Binding-site contacts:
Ligand atom CD1 contacts residue ARG33 of chain 19.U at 3.8 Å.
Ligand atom CZ contacts residue ASN634 of chain 19.T at 3.8 Å.
Ligand atom CG2 contacts residue LEU637 of chain 19.T at 3.8 Å (hydrophobic).
Ligand atom O contacts residue TYR636 of chain 19.T at 3.1 Å (h-bond).
Ligand atom OD2 contacts residue PRO864 of chain 19.T at 3.7 Å.
Ligand atom CA contacts residue TYR636 of chain 19.T at 3.7 Å (hydrophobic).
Ligand atom N contacts residue SER871 of chain 19.T at 3.5 Å (h-bond).
Ligand atom CA contacts residue GLU911 of chain 19.T at 3.8 Å.
Ligand atom O contacts residue TYR636 of chain 19.T at 3.5 Å (h-bond).
Ligand atom CG2 contacts residue TYR636 of chain 19.T at 3.4 Å (hydrophobic).
Ligand atom OD1 contacts residue ARG862 of chain 19.T at 3.1 Å.
Ligand atom O contacts residue GLU911 of chain 19.T at 3.1 Å (salt-bridge).
Ligand atom CA contacts residue PHE45 of chain 19.U at 3.6 Å (hydrophobic).
Ligand atom CD1 contacts residue ASN634 of chain 19.T at 3.6 Å.
Ligand atom OD2 contacts residue SER871 of chain 19.T at 3.2 Å (h-bond).
Ligand atom O contacts residue ARG46 of chain 19.U at 3.5 Å (salt-bridge).
Ligand atom CB contacts residue GLY42 of chain 19.U at 3.5 Å.
Ligand atom CD1 contacts residue ALA20 of chain 19.U at 3.7 Å (hydrophobic).
Ligand atom CB contacts residue GLY42 of chain 19.U at 3.7 Å.
Ligand atom O contacts residue ASN47 of chain 19.U at 3.3 Å (h-bond).
Ligand atom N contacts residue GLY42 of chain 19.U at 3.2 Å (h-bond).
Ligand atom N contacts residue PHE45 of chain 19.U at 3.4 Å (h-bond).
Ligand atom OD1 contacts residue ALA874 of chain 19.T at 3.7 Å.
Ligand atom OD1 contacts residue ALA762 of chain 19.T at 3.5 Å.
Ligand atom N contacts residue TYR636 of chain 19.T at 3.8 Å.
Ligand atom CZ contacts residue PHE633 of chain 19.T at 3.7 Å (hydrophobic).
Ligand atom N contacts residue ARG46 of chain 19.U at 3.5 Å (salt-bridge).
Ligand atom CE1 contacts residue ASN634 of chain 19.T at 3.4 Å.
Ligand atom C contacts residue GLU911 of chain 19.T at 3.3 Å.
Ligand atom CD1 contacts residue LEU637 of chain 19.T at 3.7 Å (hydrophobic).
Ligand atom CG1 contacts residue GLU911 of chain 19.T at 3.7 Å.
Ligand atom CD1 contacts residue SER21 of chain 19.U at 3.6 Å.
Ligand atom ND2 contacts residue ARG666 of chain 19.T at 3.4 Å (salt-bridge).
Ligand atom O contacts residue GLY42 of chain 19.U at 2.9 Å (h-bond).
Ligand atom CA contacts residue GLY42 of chain 19.U at 3.6 Å.
Ligand atom N contacts residue ASN47 of chain 19.U at 3.8 Å.
Ligand atom CB contacts residue PHE45 of chain 19.U at 3.3 Å (hydrophobic).
Ligand atom C contacts residue GLY42 of chain 19.U at 3.5 Å.
Ligand atom O contacts residue ARG666 of chain 19.T at 3.1 Å (salt-bridge).
Ligand atom CA contacts residue ASN47 of chain 19.U at 3.8 Å.

Sequence of chain 19.T:
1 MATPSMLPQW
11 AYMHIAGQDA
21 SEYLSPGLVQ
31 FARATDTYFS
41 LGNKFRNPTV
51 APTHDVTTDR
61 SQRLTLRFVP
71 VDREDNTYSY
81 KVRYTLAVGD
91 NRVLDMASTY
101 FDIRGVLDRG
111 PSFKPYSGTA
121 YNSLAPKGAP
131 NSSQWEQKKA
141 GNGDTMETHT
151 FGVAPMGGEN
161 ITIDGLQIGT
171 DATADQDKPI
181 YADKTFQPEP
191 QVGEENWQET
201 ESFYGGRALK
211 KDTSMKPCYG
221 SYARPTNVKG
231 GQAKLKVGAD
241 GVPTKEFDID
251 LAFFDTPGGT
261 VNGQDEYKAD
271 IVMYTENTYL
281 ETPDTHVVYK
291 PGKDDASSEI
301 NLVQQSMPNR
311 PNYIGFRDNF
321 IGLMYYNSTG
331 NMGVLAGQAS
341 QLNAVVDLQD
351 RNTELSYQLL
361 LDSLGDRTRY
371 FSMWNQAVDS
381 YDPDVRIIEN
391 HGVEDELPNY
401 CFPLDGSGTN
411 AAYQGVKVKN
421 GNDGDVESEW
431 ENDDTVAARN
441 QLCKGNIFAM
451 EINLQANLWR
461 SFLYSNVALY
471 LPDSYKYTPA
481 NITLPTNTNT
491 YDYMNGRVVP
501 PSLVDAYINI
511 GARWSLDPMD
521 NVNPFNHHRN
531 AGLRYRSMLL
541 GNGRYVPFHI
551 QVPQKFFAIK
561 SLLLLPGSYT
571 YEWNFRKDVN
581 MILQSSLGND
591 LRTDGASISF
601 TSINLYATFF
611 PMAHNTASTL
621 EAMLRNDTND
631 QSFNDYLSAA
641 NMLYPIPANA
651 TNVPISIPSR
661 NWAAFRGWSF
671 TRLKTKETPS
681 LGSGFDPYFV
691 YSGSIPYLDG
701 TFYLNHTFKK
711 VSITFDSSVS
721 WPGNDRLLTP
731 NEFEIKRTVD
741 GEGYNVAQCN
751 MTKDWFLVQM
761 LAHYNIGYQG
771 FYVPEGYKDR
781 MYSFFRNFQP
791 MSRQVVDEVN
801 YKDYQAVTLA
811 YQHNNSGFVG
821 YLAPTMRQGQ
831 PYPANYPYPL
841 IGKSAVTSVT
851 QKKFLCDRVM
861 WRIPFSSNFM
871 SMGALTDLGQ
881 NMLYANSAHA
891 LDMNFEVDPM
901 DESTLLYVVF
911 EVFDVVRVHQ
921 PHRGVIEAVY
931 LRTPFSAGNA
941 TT

Sequence of chain 19.U:
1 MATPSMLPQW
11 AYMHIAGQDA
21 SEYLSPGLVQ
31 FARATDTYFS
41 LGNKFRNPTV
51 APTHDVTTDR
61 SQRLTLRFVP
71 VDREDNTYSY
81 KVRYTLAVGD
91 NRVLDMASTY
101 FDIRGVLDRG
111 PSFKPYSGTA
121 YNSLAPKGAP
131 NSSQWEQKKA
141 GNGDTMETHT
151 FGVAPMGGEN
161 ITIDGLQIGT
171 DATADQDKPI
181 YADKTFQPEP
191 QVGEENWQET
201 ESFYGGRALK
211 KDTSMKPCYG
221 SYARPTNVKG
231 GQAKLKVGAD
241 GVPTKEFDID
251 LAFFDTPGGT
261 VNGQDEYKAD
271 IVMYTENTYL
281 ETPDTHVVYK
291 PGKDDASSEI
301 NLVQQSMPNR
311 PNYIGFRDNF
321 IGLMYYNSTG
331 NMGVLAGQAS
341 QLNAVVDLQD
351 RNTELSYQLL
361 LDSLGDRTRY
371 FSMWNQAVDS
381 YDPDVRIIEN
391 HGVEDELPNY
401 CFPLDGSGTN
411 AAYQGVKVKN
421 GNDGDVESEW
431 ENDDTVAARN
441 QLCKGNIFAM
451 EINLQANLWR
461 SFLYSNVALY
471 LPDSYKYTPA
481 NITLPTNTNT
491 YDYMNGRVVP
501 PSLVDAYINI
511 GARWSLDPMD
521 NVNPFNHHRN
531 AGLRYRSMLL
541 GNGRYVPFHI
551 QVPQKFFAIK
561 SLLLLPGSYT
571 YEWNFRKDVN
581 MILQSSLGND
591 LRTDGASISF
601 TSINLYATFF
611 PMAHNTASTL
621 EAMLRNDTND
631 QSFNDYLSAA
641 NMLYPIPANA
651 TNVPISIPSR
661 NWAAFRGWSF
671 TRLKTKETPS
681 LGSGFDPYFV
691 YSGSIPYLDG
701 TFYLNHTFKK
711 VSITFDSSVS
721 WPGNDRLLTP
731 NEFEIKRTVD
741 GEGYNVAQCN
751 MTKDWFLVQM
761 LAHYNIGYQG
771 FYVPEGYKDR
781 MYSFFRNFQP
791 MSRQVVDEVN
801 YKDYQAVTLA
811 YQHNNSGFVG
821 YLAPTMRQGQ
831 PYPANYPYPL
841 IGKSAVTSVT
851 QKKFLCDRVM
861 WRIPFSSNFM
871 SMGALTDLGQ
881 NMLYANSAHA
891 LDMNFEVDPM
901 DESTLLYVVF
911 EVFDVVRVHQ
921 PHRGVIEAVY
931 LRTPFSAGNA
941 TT

The protein below binds the small molecule below.
Small molecule (SMILES): CC[C@H](C)[C@H](NC(=O)[C@@H](N)CC(=O)O)C(=O)N[C@@H](CC(N)=O)C(=O)N[C@@H](Cc1ccccc1)C(=O)N[C@@H](CO)C(=O)N[C@@H](CO)C(=O)N[C@H](C=O)CC(C)C